Sequence of chain 1.C:
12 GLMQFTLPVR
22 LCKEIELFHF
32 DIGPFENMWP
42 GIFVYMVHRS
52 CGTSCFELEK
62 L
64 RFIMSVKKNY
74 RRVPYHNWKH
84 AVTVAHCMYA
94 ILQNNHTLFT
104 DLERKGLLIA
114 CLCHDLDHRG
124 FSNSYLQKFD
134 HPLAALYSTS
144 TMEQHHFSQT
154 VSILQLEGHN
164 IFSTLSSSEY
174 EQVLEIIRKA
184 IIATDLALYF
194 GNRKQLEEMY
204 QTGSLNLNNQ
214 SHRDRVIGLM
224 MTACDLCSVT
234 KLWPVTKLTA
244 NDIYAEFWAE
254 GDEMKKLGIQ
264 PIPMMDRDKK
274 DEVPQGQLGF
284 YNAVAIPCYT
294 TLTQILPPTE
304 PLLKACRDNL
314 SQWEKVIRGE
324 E

Binding-site contacts:
Ligand atom C20 contacts residue GLY279 of chain 1.C at 3.7 Å.
Ligand atom C3 contacts residue PHE250 of chain 1.C at 3.7 Å (hydrophobic).
Ligand atom C17 contacts residue GLY279 of chain 1.C at 3.4 Å.
Ligand atom C25 contacts residue TYR247 of chain 1.C at 3.5 Å (hydrophobic).
Ligand atom C12 contacts residue TYR247 of chain 1.C at 3.3 Å (hydrophobic).
Ligand atom N18 contacts residue GLY279 of chain 1.C at 3.6 Å.
Ligand atom C12 contacts residue MET267 of chain 1.C at 3.7 Å (hydrophobic).
Ligand atom C2 contacts residue PHE250 of chain 1.C at 3.5 Å (hydrophobic).
Ligand atom C23 contacts residue LYS272 of chain 1.C at 3.4 Å.
Ligand atom C23 contacts residue PRO266 of chain 1.C at 3.7 Å (hydrophobic).
Ligand atom C12 contacts residue GLN280 of chain 1.C at 3.5 Å.
Ligand atom C17 contacts residue TYR247 of chain 1.C at 3.6 Å (hydrophobic).
Ligand atom C11 contacts residue GLN280 of chain 1.C at 3.4 Å.
Ligand atom C20 contacts residue MET267 of chain 1.C at 3.6 Å (hydrophobic).
Ligand atom N6 contacts residue PHE283 of chain 1.C at 3.6 Å.
Ligand atom C24 contacts residue LYS272 of chain 1.C at 3.8 Å.
Ligand atom C22 contacts residue PRO266 of chain 1.C at 3.5 Å (hydrophobic).
Ligand atom C11 contacts residue ILE246 of chain 1.C at 3.6 Å (hydrophobic).
Ligand atom C5 contacts residue PHE283 of chain 1.C at 3.3 Å (hydrophobic).
Ligand atom C14 contacts residue GLY279 of chain 1.C at 3.4 Å.
Ligand atom C24 contacts residue VAL276 of chain 1.C at 3.7 Å (hydrophobic).
Ligand atom C13 contacts residue TYR247 of chain 1.C at 3.6 Å (hydrophobic).
Ligand atom C8 contacts residue ILE246 of chain 1.C at 3.7 Å (hydrophobic).
Ligand atom C13 contacts residue PHE283 of chain 1.C at 3.5 Å (hydrophobic).
Ligand atom C23 contacts residue GLU275 of chain 1.C at 3.6 Å.
Ligand atom N15 contacts residue MET267 of chain 1.C at 3.7 Å.
Ligand atom C7 contacts residue ILE246 of chain 1.C at 3.5 Å (hydrophobic).
Ligand atom C13 contacts residue GLN280 of chain 1.C at 3.5 Å.
Ligand atom C24 contacts residue GLU275 of chain 1.C at 3.6 Å.
Ligand atom N15 contacts residue GLY279 of chain 1.C at 3.6 Å (h-bond).
Ligand atom C16 contacts residue MET267 of chain 1.C at 3.6 Å (hydrophobic).
Ligand atom C10 contacts residue SER231 of chain 1.C at 3.3 Å.
Ligand atom C14 contacts residue TYR247 of chain 1.C at 3.4 Å (hydrophobic).
Ligand atom C17 contacts residue MET267 of chain 1.C at 3.6 Å (hydrophobic).
Ligand atom C21 contacts residue MET267 of chain 1.C at 3.6 Å (hydrophobic).
Ligand atom N4 contacts residue GLN280 of chain 1.C at 3.1 Å (h-bond).
Ligand atom C1 contacts residue PHE283 of chain 1.C at 3.5 Å (hydrophobic).
Ligand atom N9 contacts residue PHE283 of chain 1.C at 3.5 Å.
Ligand atom C7 contacts residue PHE283 of chain 1.C at 3.7 Å (hydrophobic).
Ligand atom N18 contacts residue TYR247 of chain 1.C at 2.5 Å (h-bond).

A small-molecule ligand and the protein it binds are described below.
Small molecule (SMILES): Cc1nc2ccc(CCc3nc(-c4ccccc4)cn3C)nn2c1C